A small-molecule ligand and the protein it binds are described below.
Small molecule (SMILES): CC(=O)N[C@H]1[C@H](O[C@H]2[C@H](O)[C@@H](NC(C)=O)CO[C@@H]2CO[C@H]2O[C@@H](C)[C@@H](O)[C@@H](O)[C@@H]2O)O[C@H](CO)[C@@H](O)[C@@H]1O

Sequence of chain 7.A:
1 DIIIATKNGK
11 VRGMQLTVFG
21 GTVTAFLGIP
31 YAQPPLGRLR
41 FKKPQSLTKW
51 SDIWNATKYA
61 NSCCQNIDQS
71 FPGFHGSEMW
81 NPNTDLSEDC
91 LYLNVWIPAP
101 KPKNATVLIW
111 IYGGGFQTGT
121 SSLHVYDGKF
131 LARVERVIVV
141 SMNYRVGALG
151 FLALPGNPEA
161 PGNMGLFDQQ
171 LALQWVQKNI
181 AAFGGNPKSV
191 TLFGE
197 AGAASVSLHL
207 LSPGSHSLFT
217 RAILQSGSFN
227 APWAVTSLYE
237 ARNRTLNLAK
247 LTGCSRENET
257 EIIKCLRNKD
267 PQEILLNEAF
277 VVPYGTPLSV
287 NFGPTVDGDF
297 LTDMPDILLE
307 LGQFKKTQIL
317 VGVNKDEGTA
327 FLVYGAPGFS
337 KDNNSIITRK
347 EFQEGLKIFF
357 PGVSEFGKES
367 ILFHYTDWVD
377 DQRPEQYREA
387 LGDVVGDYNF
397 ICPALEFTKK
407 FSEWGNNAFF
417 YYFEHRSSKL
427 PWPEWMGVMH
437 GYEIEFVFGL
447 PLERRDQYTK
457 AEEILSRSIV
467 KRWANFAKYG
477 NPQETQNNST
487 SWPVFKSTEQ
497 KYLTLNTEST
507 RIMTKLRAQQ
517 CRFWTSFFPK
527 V

Binding-site contacts:
Ligand atom C4 contacts residue ASN239 of chain 7.A at 4.3 Å.
Ligand atom O5 contacts residue ASN243 of chain 7.A at 3.9 Å.
Ligand atom C1 contacts residue ASN243 of chain 7.A at 4.0 Å.
Ligand atom O4 contacts residue LEU247 of chain 7.A at 4.0 Å.
Ligand atom O7 contacts residue TYR235 of chain 7.A at 3.5 Å.
Ligand atom O3 contacts residue VAL278 of chain 7.A at 4.0 Å.
Ligand atom O6 contacts residue ASN243 of chain 7.A at 4.2 Å.
Ligand atom O4 contacts residue PHE276 of chain 7.A at 3.5 Å (h-bond).
Ligand atom C6 contacts residue ASN239 of chain 7.A at 4.3 Å.
Ligand atom C5 contacts residue ASN243 of chain 7.A at 4.2 Å.
Ligand atom N2 contacts residue ASN239 of chain 7.A at 2.9 Å (h-bond).
Ligand atom O5 contacts residue ASN243 of chain 7.A at 3.7 Å.
Ligand atom C6 contacts residue LYS246 of chain 7.A at 3.9 Å.
Ligand atom C8 contacts residue PRO279 of chain 7.A at 3.2 Å (hydrophobic).
Ligand atom C5 contacts residue ASN239 of chain 7.A at 3.8 Å.
Ligand atom C6 contacts residue LEU247 of chain 7.A at 3.9 Å (hydrophobic).
Ligand atom N2 contacts residue TYR235 of chain 7.A at 3.8 Å.
Ligand atom C1 contacts residue ASN239 of chain 7.A at 1.5 Å.
Ligand atom C2 contacts residue ASN239 of chain 7.A at 2.6 Å.
Ligand atom C6 contacts residue ASN243 of chain 7.A at 3.3 Å.
Ligand atom O2 contacts residue PRO279 of chain 7.A at 4.0 Å.
Ligand atom C1 contacts residue ASN243 of chain 7.A at 3.4 Å.
Ligand atom C4 contacts residue PHE276 of chain 7.A at 3.3 Å (hydrophobic).
Ligand atom C4 contacts residue LEU247 of chain 7.A at 4.3 Å (hydrophobic).
Ligand atom N2 contacts residue PRO279 of chain 7.A at 4.3 Å.
Ligand atom C5 contacts residue ASN243 of chain 7.A at 3.5 Å.
Ligand atom O5 contacts residue ASN239 of chain 7.A at 2.5 Å (h-bond).
Ligand atom O3 contacts residue PHE276 of chain 7.A at 3.3 Å (h-bond).
Ligand atom C7 contacts residue TYR235 of chain 7.A at 4.2 Å (hydrophobic).
Ligand atom C7 contacts residue ASN239 of chain 7.A at 3.9 Å.
Ligand atom O3 contacts residue PRO279 of chain 7.A at 4.2 Å.
Ligand atom C3 contacts residue PHE276 of chain 7.A at 3.5 Å (hydrophobic).
Ligand atom C4 contacts residue ASN243 of chain 7.A at 4.3 Å.
Ligand atom C3 contacts residue ASN239 of chain 7.A at 3.8 Å.
Ligand atom C6 contacts residue ASN243 of chain 7.A at 3.7 Å.
Ligand atom O5 contacts residue LYS246 of chain 7.A at 4.3 Å.